Binding-site contacts:
Ligand atom O7 contacts residue ASN47 of chain 1.B at 3.4 Å (h-bond).
Ligand atom C7 contacts residue ASN47 of chain 1.B at 3.4 Å.
Ligand atom C8 contacts residue SER49 of chain 1.B at 3.8 Å.
Ligand atom C8 contacts residue ASN47 of chain 1.B at 4.0 Å.
Ligand atom C7 contacts residue VAL40 of chain 1.B at 4.5 Å (hydrophobic).
Ligand atom C8 contacts residue VAL40 of chain 1.B at 3.4 Å (hydrophobic).
Ligand atom O5 contacts residue ASN47 of chain 1.B at 2.4 Å (h-bond).
Ligand atom O7 contacts residue SER48 of chain 1.B at 3.4 Å.
Ligand atom C7 contacts residue SER49 of chain 1.B at 3.4 Å.
Ligand atom C8 contacts residue GLU29 of chain 1.B at 3.9 Å.
Ligand atom C4 contacts residue ASN47 of chain 1.B at 4.2 Å.
Ligand atom C8 contacts residue ASN42 of chain 1.B at 4.2 Å.
Ligand atom O7 contacts residue SER49 of chain 1.B at 2.5 Å (h-bond).
Ligand atom C1 contacts residue ASN47 of chain 1.B at 1.4 Å.
Ligand atom C5 contacts residue ASN47 of chain 1.B at 3.6 Å.
Ligand atom C7 contacts residue SER48 of chain 1.B at 4.0 Å.
Ligand atom C3 contacts residue ASN47 of chain 1.B at 3.7 Å.
Ligand atom C2 contacts residue ASN47 of chain 1.B at 2.3 Å.
Ligand atom C8 contacts residue SER48 of chain 1.B at 4.1 Å.
Ligand atom C1 contacts residue ASN42 of chain 1.B at 4.2 Å.
Ligand atom N2 contacts residue ASN42 of chain 1.B at 4.0 Å.
Ligand atom N2 contacts residue ASN47 of chain 1.B at 2.9 Å (h-bond).

Sequence of chain 1.B:
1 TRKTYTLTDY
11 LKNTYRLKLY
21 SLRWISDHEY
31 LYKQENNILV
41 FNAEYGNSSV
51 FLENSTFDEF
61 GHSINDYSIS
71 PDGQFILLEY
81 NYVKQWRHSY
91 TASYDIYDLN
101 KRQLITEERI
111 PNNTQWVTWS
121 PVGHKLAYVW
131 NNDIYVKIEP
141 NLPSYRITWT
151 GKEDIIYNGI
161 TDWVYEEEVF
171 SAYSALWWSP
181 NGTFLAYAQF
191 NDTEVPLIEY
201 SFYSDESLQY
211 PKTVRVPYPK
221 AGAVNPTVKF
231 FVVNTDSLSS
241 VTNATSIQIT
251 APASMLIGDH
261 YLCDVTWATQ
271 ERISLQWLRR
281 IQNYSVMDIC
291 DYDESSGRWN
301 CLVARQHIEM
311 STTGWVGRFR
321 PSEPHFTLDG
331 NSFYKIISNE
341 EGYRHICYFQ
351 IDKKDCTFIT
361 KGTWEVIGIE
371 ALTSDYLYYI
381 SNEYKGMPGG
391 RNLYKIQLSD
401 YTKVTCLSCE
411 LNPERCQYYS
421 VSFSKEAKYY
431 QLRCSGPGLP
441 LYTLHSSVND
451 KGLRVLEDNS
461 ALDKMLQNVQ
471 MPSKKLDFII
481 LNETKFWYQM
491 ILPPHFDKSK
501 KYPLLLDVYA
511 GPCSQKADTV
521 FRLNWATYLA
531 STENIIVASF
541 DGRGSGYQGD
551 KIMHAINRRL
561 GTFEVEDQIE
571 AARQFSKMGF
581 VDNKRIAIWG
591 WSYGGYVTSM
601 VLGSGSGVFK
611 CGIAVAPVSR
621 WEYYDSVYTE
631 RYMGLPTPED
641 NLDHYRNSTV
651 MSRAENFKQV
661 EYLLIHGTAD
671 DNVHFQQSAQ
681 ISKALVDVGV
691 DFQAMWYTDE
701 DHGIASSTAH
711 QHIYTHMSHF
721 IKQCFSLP

A small-molecule ligand and the protein it binds are described below.
Small molecule (SMILES): CC(=O)N[C@H]1[C@H](O[C@H]2[C@H](O)[C@@H](NC(C)=O)CO[C@@H]2CO)O[C@H](CO)[C@@H](O)[C@@H]1O